Binding-site contacts:
Ligand atom N1 contacts residue PHE97 of chain 1.B at 3.5 Å.
Ligand atom N3 contacts residue MET103 of chain 1.B at 3.6 Å (h-bond).
Ligand atom F contacts residue ILE202 of chain 1.B at 3.3 Å.
Ligand atom C9 contacts residue MET103 of chain 1.B at 3.4 Å (hydrophobic).
Ligand atom F contacts residue LEU207 of chain 1.B at 3.4 Å.
Ligand atom N5 contacts residue MET103 of chain 1.B at 3.7 Å.
Ligand atom C8 contacts residue MET98 of chain 1.B at 3.6 Å (hydrophobic).
Ligand atom C17 contacts residue ILE202 of chain 1.B at 3.3 Å (hydrophobic).
Ligand atom N1 contacts residue MET161 of chain 1.B at 3.4 Å.
Ligand atom C15 contacts residue TYR158 of chain 1.B at 3.5 Å (hydrophobic).
Ligand atom F1 contacts residue ALA198 of chain 1.B at 3.4 Å.
Ligand atom C7 contacts residue MET103 of chain 1.B at 3.6 Å (hydrophobic).
Ligand atom N2 contacts residue PHE97 of chain 1.B at 3.4 Å.
Ligand atom C contacts residue PHE149 of chain 1.B at 3.6 Å (hydrophobic).
Ligand atom N3 contacts residue MET98 of chain 1.B at 2.8 Å (h-bond).
Ligand atom C13 contacts residue MET103 of chain 1.B at 3.7 Å (hydrophobic).
Ligand atom C1 contacts residue NAD1 of chain 1.J at 3.5 Å.
Ligand atom C10 contacts residue MET103 of chain 1.B at 3.5 Å (hydrophobic).
Ligand atom F contacts residue GLY104 of chain 1.B at 3.0 Å.
Ligand atom N2 contacts residue MET98 of chain 1.B at 3.0 Å (h-bond).
Ligand atom N2 contacts residue MET161 of chain 1.B at 3.8 Å.
Ligand atom N contacts residue NAD1 of chain 1.J at 2.9 Å (h-bond).
Ligand atom C5 contacts residue NAD1 of chain 1.J at 3.5 Å.
Ligand atom F1 contacts residue MET199 of chain 1.B at 3.6 Å.
Ligand atom C16 contacts residue ILE202 of chain 1.B at 3.6 Å (hydrophobic).
Ligand atom C14 contacts residue MET103 of chain 1.B at 3.5 Å (hydrophobic).
Ligand atom C14 contacts residue MET199 of chain 1.B at 3.4 Å (hydrophobic).
Ligand atom C5 contacts residue GLY96 of chain 1.B at 3.6 Å.
Ligand atom C8 contacts residue MET103 of chain 1.B at 3.5 Å (hydrophobic).
Ligand atom C7 contacts residue MET98 of chain 1.B at 3.6 Å (hydrophobic).
Ligand atom S1 contacts residue ALA198 of chain 1.B at 3.7 Å.
Ligand atom C15 contacts residue MET103 of chain 1.B at 3.6 Å (hydrophobic).
Ligand atom C2 contacts residue NAD1 of chain 1.J at 3.4 Å.
Ligand atom O contacts residue NAD1 of chain 1.J at 3.4 Å (h-bond).
Ligand atom N1 contacts residue GLY96 of chain 1.B at 3.6 Å.
Ligand atom C contacts residue NAD1 of chain 1.J at 3.4 Å.
Ligand atom F contacts residue MET103 of chain 1.B at 3.8 Å.
Ligand atom S contacts residue NAD1 of chain 1.J at 3.7 Å.
Ligand atom C13 contacts residue ILE202 of chain 1.B at 3.6 Å (hydrophobic).
Ligand atom C16 contacts residue MET103 of chain 1.B at 3.8 Å (hydrophobic).

Sequence of chain 1.B:
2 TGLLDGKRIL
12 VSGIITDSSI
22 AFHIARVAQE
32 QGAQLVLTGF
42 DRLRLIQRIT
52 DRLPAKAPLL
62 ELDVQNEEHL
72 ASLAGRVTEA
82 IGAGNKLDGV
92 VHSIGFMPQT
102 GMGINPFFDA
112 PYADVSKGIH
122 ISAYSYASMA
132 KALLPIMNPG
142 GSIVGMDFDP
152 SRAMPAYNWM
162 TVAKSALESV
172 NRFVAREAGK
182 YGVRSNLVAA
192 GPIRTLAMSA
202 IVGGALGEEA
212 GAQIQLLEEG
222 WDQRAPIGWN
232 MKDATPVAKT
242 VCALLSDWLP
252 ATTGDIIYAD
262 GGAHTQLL

This small molecule binds to this protein.
Small molecule (SMILES): Cc1csc([C@](C)(O)c2nnc(Nc3ccn(Cc4c(F)cccc4F)n3)s2)n1